Sequence of chain 2.A:
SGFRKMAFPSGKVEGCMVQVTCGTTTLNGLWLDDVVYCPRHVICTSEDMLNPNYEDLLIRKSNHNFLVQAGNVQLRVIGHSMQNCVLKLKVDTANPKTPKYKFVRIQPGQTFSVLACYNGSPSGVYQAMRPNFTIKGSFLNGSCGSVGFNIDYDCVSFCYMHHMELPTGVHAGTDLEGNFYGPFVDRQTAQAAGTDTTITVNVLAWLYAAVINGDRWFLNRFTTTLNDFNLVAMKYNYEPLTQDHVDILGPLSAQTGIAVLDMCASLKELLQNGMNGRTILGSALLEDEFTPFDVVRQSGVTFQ

Binding-site contacts:
Ligand atom N23 contacts residue PHE140 of chain 1.A at 3.5 Å (h-bond).
Ligand atom O26 contacts residue HIS163 of chain 1.A at 2.5 Å (h-bond).
Ligand atom C19 contacts residue CYS145 of chain 1.A at 3.1 Å (hydrophobic).
Ligand atom C5 contacts residue THR190 of chain 1.A at 3.4 Å.
Ligand atom O33 contacts residue MET165 of chain 1.A at 3.3 Å.
Ligand atom C1 contacts residue ALA191 of chain 1.A at 3.6 Å (hydrophobic).
Ligand atom N23 contacts residue GLU166 of chain 1.A at 3.2 Å (salt-bridge).
Ligand atom C14 contacts residue HIS164 of chain 1.A at 3.5 Å.
Ligand atom C9 contacts residue GLU166 of chain 1.A at 3.6 Å.
Ligand atom O28 contacts residue CYS145 of chain 1.A at 2.7 Å (h-bond).
Ligand atom C24 contacts residue GLU166 of chain 1.A at 3.6 Å.
Ligand atom C17 contacts residue CYS145 of chain 1.A at 2.7 Å (hydrophobic).
Ligand atom C12 contacts residue GLN189 of chain 1.A at 3.6 Å.
Ligand atom C8 contacts residue GLN189 of chain 1.A at 3.7 Å.
Ligand atom C22 contacts residue ASN142 of chain 1.A at 3.6 Å.
Ligand atom C4 contacts residue THR190 of chain 1.A at 3.5 Å.
Ligand atom C11 contacts residue GLN189 of chain 1.A at 3.4 Å.
Ligand atom O8 contacts residue MET165 of chain 1.A at 3.3 Å.
Ligand atom C34 contacts residue HIS41 of chain 1.A at 3.7 Å.
Ligand atom O29 contacts residue GLN189 of chain 1.A at 3.2 Å.
Ligand atom N16 contacts residue HIS164 of chain 1.A at 3.0 Å (h-bond).
Ligand atom O26 contacts residue PHE140 of chain 1.A at 3.5 Å.
Ligand atom O8 contacts residue GLU166 of chain 1.A at 3.5 Å (salt-bridge).
Ligand atom N16 contacts residue CYS145 of chain 1.A at 2.9 Å (h-bond).
Ligand atom C15 contacts residue HIS164 of chain 1.A at 3.7 Å.
Ligand atom C29 contacts residue HIS41 of chain 1.A at 3.7 Å.
Ligand atom C26 contacts residue GLU166 of chain 1.A at 3.5 Å.
Ligand atom C21 contacts residue ASN142 of chain 1.A at 3.2 Å.
Ligand atom O33 contacts residue GLU166 of chain 1.A at 2.9 Å (salt-bridge).
Ligand atom C7 contacts residue GLU166 of chain 1.A at 3.6 Å.
Ligand atom C3 contacts residue PRO168 of chain 1.A at 3.6 Å (hydrophobic).
Ligand atom N10 contacts residue GLU166 of chain 1.A at 2.8 Å (salt-bridge).
Ligand atom C2 contacts residue ALA191 of chain 1.A at 3.5 Å (hydrophobic).
Ligand atom C24 contacts residue HIS163 of chain 1.A at 3.6 Å.
Ligand atom N13 contacts residue GLN189 of chain 1.A at 2.9 Å (h-bond).
Ligand atom O28 contacts residue SER144 of chain 1.A at 3.3 Å (h-bond).
Ligand atom O26 contacts residue HIS172 of chain 1.A at 3.7 Å.
Ligand atom C27 contacts residue CYS145 of chain 1.A at 1.8 Å (hydrophobic).
Ligand atom C32 contacts residue GLN189 of chain 1.A at 3.6 Å.
Ligand atom O28 contacts residue GLY143 of chain 1.A at 3.1 Å (h-bond).

The small molecule below binds the protein below.
Small molecule (SMILES): CC(C)(C)[C@H](NC(=O)OCc1ccccc1)C(=O)N[C@@H](CC1CC1)C(=O)N[C@H](CO)C[C@@H]1CCNC1=O

Sequence of chain 1.A:
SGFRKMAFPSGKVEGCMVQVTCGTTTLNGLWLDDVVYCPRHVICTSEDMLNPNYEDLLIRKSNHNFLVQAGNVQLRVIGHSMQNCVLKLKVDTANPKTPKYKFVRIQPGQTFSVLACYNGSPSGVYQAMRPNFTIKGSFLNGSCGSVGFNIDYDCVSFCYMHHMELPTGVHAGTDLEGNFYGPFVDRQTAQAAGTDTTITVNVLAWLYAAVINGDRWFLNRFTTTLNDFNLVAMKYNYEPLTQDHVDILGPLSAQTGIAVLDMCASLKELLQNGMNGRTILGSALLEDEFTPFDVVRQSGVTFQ